This protein binds this small molecule.
Small molecule (SMILES): C[C@@H](O)[C@H](NC(=O)[C@H](CCCN=C(N)N)NC(=O)[C@H](CCCN=C(N)N)NC(=O)CN)C(=O)N[C@H](C=O)CCCN=C(N)N

Sequence of chain 1.A:
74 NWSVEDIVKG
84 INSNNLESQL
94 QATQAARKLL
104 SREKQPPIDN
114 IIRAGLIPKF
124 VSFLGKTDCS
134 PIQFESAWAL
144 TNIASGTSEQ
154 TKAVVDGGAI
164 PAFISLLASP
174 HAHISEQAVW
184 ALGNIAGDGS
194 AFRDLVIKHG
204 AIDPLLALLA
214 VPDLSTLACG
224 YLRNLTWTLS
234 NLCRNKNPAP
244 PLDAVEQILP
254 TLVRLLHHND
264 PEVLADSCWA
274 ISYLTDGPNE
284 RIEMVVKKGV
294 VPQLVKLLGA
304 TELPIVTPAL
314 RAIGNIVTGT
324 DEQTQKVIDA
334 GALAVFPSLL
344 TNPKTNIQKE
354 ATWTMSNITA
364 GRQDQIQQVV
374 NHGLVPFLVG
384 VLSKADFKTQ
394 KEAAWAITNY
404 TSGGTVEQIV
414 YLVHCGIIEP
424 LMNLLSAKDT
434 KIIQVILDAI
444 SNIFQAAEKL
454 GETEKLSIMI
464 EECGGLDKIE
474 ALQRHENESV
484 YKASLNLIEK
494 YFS

Binding-site contacts:
Ligand atom CZ contacts residue TRP398 of chain 1.A at 3.5 Å (hydrophobic).
Ligand atom CZ contacts residue THR327 of chain 1.A at 3.1 Å.
Ligand atom NH1 contacts residue SER359 of chain 1.A at 3.3 Å (h-bond).
Ligand atom CZ contacts residue GLU395 of chain 1.A at 3.5 Å.
Ligand atom NE contacts residue TRP398 of chain 1.A at 3.6 Å.
Ligand atom NE contacts residue THR327 of chain 1.A at 4.0 Å.
Ligand atom CZ contacts residue ASN360 of chain 1.A at 2.6 Å.
Ligand atom CB contacts residue ASN360 of chain 1.A at 3.8 Å.
Ligand atom N contacts residue ASN360 of chain 1.A at 2.8 Å (h-bond).
Ligand atom NH2 contacts residue VAL320 of chain 1.A at 2.7 Å (h-bond).
Ligand atom N contacts residue TRP356 of chain 1.A at 3.9 Å.
Ligand atom CA contacts residue ASN360 of chain 1.A at 3.3 Å.
Ligand atom CD contacts residue ASN360 of chain 1.A at 3.4 Å.
Ligand atom O contacts residue ASN360 of chain 1.A at 3.6 Å.
Ligand atom NH2 contacts residue TRP398 of chain 1.A at 3.6 Å.
Ligand atom NH1 contacts residue ASN360 of chain 1.A at 3.6 Å (h-bond).
Ligand atom O contacts residue TRP356 of chain 1.A at 3.1 Å (h-bond).
Ligand atom CD contacts residue GLU395 of chain 1.A at 3.8 Å.
Ligand atom NH2 contacts residue THR327 of chain 1.A at 3.7 Å.
Ligand atom NE contacts residue GLY322 of chain 1.A at 3.5 Å (h-bond).
Ligand atom NH2 contacts residue ILE361 of chain 1.A at 3.3 Å (h-bond).
Ligand atom NH2 contacts residue ASN360 of chain 1.A at 1.4 Å (h-bond).
Ligand atom CG contacts residue TRP356 of chain 1.A at 3.4 Å (hydrophobic).
Ligand atom NE contacts residue VAL320 of chain 1.A at 3.0 Å (h-bond).
Ligand atom NE contacts residue ASN360 of chain 1.A at 3.4 Å (h-bond).
Ligand atom NH1 contacts residue TRP398 of chain 1.A at 3.6 Å.
Ligand atom CG contacts residue THR321 of chain 1.A at 3.7 Å.
Ligand atom CD contacts residue VAL320 of chain 1.A at 3.5 Å (hydrophobic).
Ligand atom NH1 contacts residue GLU395 of chain 1.A at 3.0 Å (salt-bridge).
Ligand atom NH1 contacts residue THR327 of chain 1.A at 2.0 Å (h-bond).
Ligand atom NH1 contacts residue GLY322 of chain 1.A at 3.9 Å.
Ligand atom NH1 contacts residue TRP356 of chain 1.A at 3.9 Å.
Ligand atom CD contacts residue TRP398 of chain 1.A at 3.6 Å (hydrophobic).
Ligand atom NH1 contacts residue VAL320 of chain 1.A at 3.2 Å (h-bond).
Ligand atom NH1 contacts residue THR323 of chain 1.A at 3.8 Å.
Ligand atom CZ contacts residue VAL320 of chain 1.A at 2.7 Å (hydrophobic).
Ligand atom C contacts residue ASN360 of chain 1.A at 3.5 Å.
Ligand atom CB contacts residue THR321 of chain 1.A at 3.7 Å.
Ligand atom NH1 contacts residue ASP324 of chain 1.A at 3.8 Å.
Ligand atom NH2 contacts residue GLU395 of chain 1.A at 3.2 Å (salt-bridge).